Sequence of chain 1.B:
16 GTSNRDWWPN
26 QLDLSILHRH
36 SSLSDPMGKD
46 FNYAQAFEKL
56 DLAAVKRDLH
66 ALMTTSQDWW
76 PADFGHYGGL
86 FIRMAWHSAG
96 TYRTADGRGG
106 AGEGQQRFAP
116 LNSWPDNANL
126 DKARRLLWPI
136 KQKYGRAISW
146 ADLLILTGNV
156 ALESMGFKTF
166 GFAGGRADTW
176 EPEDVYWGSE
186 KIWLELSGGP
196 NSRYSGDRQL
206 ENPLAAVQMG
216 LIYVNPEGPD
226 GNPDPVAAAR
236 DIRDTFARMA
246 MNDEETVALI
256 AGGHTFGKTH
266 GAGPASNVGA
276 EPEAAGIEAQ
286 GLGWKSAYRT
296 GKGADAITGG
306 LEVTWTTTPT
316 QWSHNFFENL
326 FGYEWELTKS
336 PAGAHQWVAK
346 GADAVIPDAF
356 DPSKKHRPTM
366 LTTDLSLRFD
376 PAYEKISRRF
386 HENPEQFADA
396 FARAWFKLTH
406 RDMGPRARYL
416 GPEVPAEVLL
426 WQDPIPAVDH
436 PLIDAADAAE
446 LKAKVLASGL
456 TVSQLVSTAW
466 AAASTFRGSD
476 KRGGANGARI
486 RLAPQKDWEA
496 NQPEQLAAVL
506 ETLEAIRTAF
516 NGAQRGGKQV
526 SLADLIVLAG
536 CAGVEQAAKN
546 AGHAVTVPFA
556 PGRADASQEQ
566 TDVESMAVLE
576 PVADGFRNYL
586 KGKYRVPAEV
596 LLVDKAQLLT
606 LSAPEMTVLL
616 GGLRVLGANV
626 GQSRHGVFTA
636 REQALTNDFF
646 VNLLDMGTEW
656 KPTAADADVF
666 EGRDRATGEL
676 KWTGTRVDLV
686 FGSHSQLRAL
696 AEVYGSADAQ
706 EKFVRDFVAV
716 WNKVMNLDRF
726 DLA

The protein below binds the small molecule below.
Small molecule (SMILES): NNC(=O)c1ccncc1

Binding-site contacts:
Ligand atom N1 contacts residue SER474 of chain 1.B at 3.8 Å.
Ligand atom N3 contacts residue VAL180 of chain 1.B at 3.7 Å.
Ligand atom N2 contacts residue GLN602 of chain 1.B at 3.6 Å (h-bond).
Ligand atom C2 contacts residue GLY473 of chain 1.B at 4.1 Å.
Ligand atom C5 contacts residue GLN602 of chain 1.B at 3.0 Å.
Ligand atom C4 contacts residue GLY473 of chain 1.B at 3.3 Å.
Ligand atom O1 contacts residue ARG103 of chain 1.B at 2.8 Å (salt-bridge).
Ligand atom C contacts residue GLN602 of chain 1.B at 2.9 Å.
Ligand atom C4 contacts residue THR605 of chain 1.B at 3.6 Å.
Ligand atom C5 contacts residue GLY473 of chain 1.B at 3.9 Å.
Ligand atom N3 contacts residue GLU178 of chain 1.B at 3.5 Å (salt-bridge).
Ligand atom C5 contacts residue LEU603 of chain 1.B at 3.9 Å (hydrophobic).
Ligand atom N1 contacts residue THR605 of chain 1.B at 3.8 Å.
Ligand atom C4 contacts residue SER474 of chain 1.B at 3.6 Å.
Ligand atom N2 contacts residue ARG103 of chain 1.B at 3.9 Å.
Ligand atom C2 contacts residue GLU178 of chain 1.B at 3.4 Å.
Ligand atom C1 contacts residue GLY473 of chain 1.B at 4.1 Å.
Ligand atom C3 contacts residue GLU108 of chain 1.B at 3.7 Å.
Ligand atom C4 contacts residue LEU603 of chain 1.B at 3.7 Å (hydrophobic).
Ligand atom C1 contacts residue GLN602 of chain 1.B at 3.0 Å.
Ligand atom C5 contacts residue SER474 of chain 1.B at 3.5 Å.
Ligand atom O1 contacts residue GLN602 of chain 1.B at 2.0 Å (h-bond).
Ligand atom C1 contacts residue SER474 of chain 1.B at 3.7 Å.
Ligand atom N3 contacts residue GLN602 of chain 1.B at 4.1 Å.
Ligand atom C3 contacts residue SER474 of chain 1.B at 3.9 Å.
Ligand atom C contacts residue ARG103 of chain 1.B at 3.7 Å.
Ligand atom C3 contacts residue GLU178 of chain 1.B at 4.2 Å.
Ligand atom C contacts residue SER474 of chain 1.B at 4.0 Å.
Ligand atom N3 contacts residue ARG103 of chain 1.B at 3.4 Å (salt-bridge).
Ligand atom C2 contacts residue SER474 of chain 1.B at 3.8 Å.
Ligand atom N2 contacts residue GLU178 of chain 1.B at 3.4 Å.
Ligand atom C4 contacts residue GLN602 of chain 1.B at 3.1 Å.
Ligand atom C contacts residue GLU178 of chain 1.B at 4.3 Å.
Ligand atom N1 contacts residue GLY473 of chain 1.B at 3.4 Å.
Ligand atom C2 contacts residue GLN602 of chain 1.B at 3.8 Å.
Ligand atom C3 contacts residue GLY473 of chain 1.B at 3.5 Å.
Ligand atom N3 contacts residue ASP179 of chain 1.B at 3.6 Å.
Ligand atom C2 contacts residue GLU108 of chain 1.B at 3.4 Å.
Ligand atom O1 contacts residue LEU603 of chain 1.B at 3.8 Å.
Ligand atom O1 contacts residue SER474 of chain 1.B at 4.1 Å.